Binding-site contacts:
Ligand atom NBE contacts residue TRP203 of chain 18.A at 3.2 Å.
Ligand atom CAN contacts residue PHE155 of chain 18.A at 3.6 Å (hydrophobic).
Ligand atom CAM contacts residue ILE24 of chain 18.C at 3.7 Å (hydrophobic).
Ligand atom CAY contacts residue PHE155 of chain 18.A at 3.8 Å (hydrophobic).
Ligand atom CAH contacts residue ASN228 of chain 18.A at 3.2 Å.
Ligand atom OAB contacts residue ILE113 of chain 18.A at 3.2 Å (h-bond).
Ligand atom CAK contacts residue MET195 of chain 18.A at 3.6 Å (hydrophobic).
Ligand atom NBE contacts residue ASN228 of chain 18.A at 3.9 Å.
Ligand atom CBC contacts residue TRP203 of chain 18.A at 3.2 Å (hydrophobic).
Ligand atom CAZ contacts residue MET195 of chain 18.A at 3.9 Å (hydrophobic).
Ligand atom CAR contacts residue PHE135 of chain 18.A at 3.4 Å (hydrophobic).
Ligand atom CAA contacts residue ILE24 of chain 18.C at 3.8 Å (hydrophobic).
Ligand atom CAE contacts residue ASP112 of chain 18.A at 3.7 Å.
Ligand atom OAB contacts residue ASP112 of chain 18.A at 3.5 Å.
Ligand atom CAA contacts residue PRO177 of chain 18.A at 3.8 Å (hydrophobic).
Ligand atom CAC contacts residue PHE233 of chain 18.A at 3.1 Å (hydrophobic).
Ligand atom CAP contacts residue ILE111 of chain 18.A at 3.8 Å (hydrophobic).
Ligand atom CAU contacts residue TRP203 of chain 18.A at 3.7 Å (hydrophobic).
Ligand atom CAI contacts residue TRP203 of chain 18.A at 3.6 Å (hydrophobic).
Ligand atom CAU contacts residue ASN228 of chain 18.A at 3.6 Å.
Ligand atom CBC contacts residue ASN228 of chain 18.A at 3.9 Å.
Ligand atom CAJ contacts residue ILE111 of chain 18.A at 3.3 Å (hydrophobic).
Ligand atom CAG contacts residue PHE233 of chain 18.A at 3.2 Å (hydrophobic).
Ligand atom CAU contacts residue TYR201 of chain 18.A at 3.8 Å (hydrophobic).
Ligand atom CAE contacts residue THR114 of chain 18.A at 3.5 Å.
Ligand atom CAH contacts residue GLN202 of chain 18.A at 3.7 Å.
Ligand atom CAH contacts residue TRP203 of chain 18.A at 3.5 Å (hydrophobic).
Ligand atom OAW contacts residue MET195 of chain 18.A at 3.5 Å.
Ligand atom CAD contacts residue ASN228 of chain 18.A at 3.5 Å.
Ligand atom CAG contacts residue PHE137 of chain 18.A at 3.7 Å (hydrophobic).
Ligand atom CAX contacts residue TRP203 of chain 18.A at 3.6 Å (hydrophobic).
Ligand atom CAC contacts residue PHE137 of chain 18.A at 3.8 Å (hydrophobic).
Ligand atom CAT contacts residue TYR201 of chain 18.A at 3.5 Å (hydrophobic).
Ligand atom OAW contacts residue ILE111 of chain 18.A at 3.6 Å.
Ligand atom CAI contacts residue ASP112 of chain 18.A at 3.5 Å.
Ligand atom CAL contacts residue ILE111 of chain 18.A at 3.6 Å (hydrophobic).
Ligand atom CAM contacts residue VAL192 of chain 18.A at 3.3 Å (hydrophobic).
Ligand atom CAK contacts residue VAL192 of chain 18.A at 3.1 Å (hydrophobic).
Ligand atom CAI contacts residue THR114 of chain 18.A at 3.8 Å.
Ligand atom CAD contacts residue GLN202 of chain 18.A at 3.5 Å.

A protein and the small-molecule ligand that binds it are described below.
Small molecule (SMILES): Cc1cccc(-c2ccc(OCCCCCN3CCN(c4ccncc4)C3=O)cc2)c1

Sequence of chain 18.C:
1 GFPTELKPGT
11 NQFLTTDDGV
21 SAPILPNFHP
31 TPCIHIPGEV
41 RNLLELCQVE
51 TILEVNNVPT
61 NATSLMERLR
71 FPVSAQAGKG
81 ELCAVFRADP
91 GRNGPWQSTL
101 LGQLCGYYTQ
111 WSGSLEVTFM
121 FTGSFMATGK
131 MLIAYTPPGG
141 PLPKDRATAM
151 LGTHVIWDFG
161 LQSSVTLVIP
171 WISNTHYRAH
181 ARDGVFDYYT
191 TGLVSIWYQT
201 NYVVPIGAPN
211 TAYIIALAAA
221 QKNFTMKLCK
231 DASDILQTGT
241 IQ

Sequence of chain 18.A:
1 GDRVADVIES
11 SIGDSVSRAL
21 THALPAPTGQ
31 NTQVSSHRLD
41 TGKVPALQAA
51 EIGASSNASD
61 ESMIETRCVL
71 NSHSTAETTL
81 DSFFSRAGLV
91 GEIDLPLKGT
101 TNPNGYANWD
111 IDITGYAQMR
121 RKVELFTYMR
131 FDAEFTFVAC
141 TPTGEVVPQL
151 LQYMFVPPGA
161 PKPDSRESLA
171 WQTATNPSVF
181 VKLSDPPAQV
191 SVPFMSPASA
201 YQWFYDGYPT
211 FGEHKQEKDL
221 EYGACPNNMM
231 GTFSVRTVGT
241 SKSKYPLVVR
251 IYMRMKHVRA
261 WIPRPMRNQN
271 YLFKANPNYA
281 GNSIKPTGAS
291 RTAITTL

Sequence of chain 19.C:
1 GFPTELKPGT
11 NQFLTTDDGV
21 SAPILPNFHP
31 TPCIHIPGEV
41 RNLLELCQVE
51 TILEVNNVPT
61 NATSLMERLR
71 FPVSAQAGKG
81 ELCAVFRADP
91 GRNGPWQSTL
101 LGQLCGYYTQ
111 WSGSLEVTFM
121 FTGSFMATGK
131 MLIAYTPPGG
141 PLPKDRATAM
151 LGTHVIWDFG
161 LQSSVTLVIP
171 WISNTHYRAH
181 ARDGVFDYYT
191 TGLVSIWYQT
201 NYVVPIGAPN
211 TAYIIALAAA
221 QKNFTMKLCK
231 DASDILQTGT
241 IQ